Binding-site contacts:
Ligand atom CAL contacts residue GLN860 of chain 1.A at 3.7 Å.
Ligand atom OAH contacts residue MG1 of chain 1.F at 2.8 Å.
Ligand atom CAM contacts residue ARG819 of chain 1.A at 3.2 Å.
Ligand atom CAL contacts residue MG1 of chain 1.F at 2.8 Å.
Ligand atom OAF contacts residue ASP856 of chain 1.A at 3.2 Å (salt-bridge).
Ligand atom OAO contacts residue MG1 of chain 1.F at 2.9 Å.
Ligand atom OAE contacts residue SER859 of chain 1.A at 3.6 Å.
Ligand atom OAQ contacts residue LYS913 of chain 1.A at 3.6 Å.
Ligand atom CAT contacts residue ARG914 of chain 1.A at 3.1 Å.
Ligand atom CAU contacts residue ARG914 of chain 1.A at 3.7 Å.
Ligand atom CAW contacts residue GLN860 of chain 1.A at 3.3 Å.
Ligand atom OAC contacts residue ASP856 of chain 1.A at 3.3 Å (salt-bridge).
Ligand atom SAS contacts residue GLN860 of chain 1.A at 3.1 Å (h-bond).
Ligand atom OAH contacts residue MG1 of chain 1.G at 3.1 Å.
Ligand atom FAJ contacts residue ARG914 of chain 1.A at 3.4 Å.
Ligand atom OAF contacts residue VAL857 of chain 1.A at 2.7 Å (h-bond).
Ligand atom OAI contacts residue VAL857 of chain 1.A at 3.1 Å (h-bond).
Ligand atom CAL contacts residue ASP1101 of chain 1.A at 3.4 Å.
Ligand atom OAG contacts residue ARG909 of chain 1.A at 3.3 Å (salt-bridge).
Ligand atom OAI contacts residue ASP1101 of chain 1.A at 3.5 Å (salt-bridge).
Ligand atom PAZ contacts residue MG1 of chain 1.G at 3.3 Å.
Ligand atom PBA contacts residue MG1 of chain 1.F at 3.3 Å.
Ligand atom OAC contacts residue LYS913 of chain 1.A at 3.4 Å (salt-bridge).
Ligand atom SAS contacts residue ARG819 of chain 1.A at 3.0 Å (salt-bridge).
Ligand atom NAA contacts residue ARG914 of chain 1.A at 1.9 Å (salt-bridge).
Ligand atom OAD contacts residue MG1 of chain 1.F at 3.9 Å.
Ligand atom OAH contacts residue ASP1101 of chain 1.A at 3.5 Å.
Ligand atom PBB contacts residue TYR917 of chain 1.A at 3.9 Å.
Ligand atom FAJ contacts residue LYS913 of chain 1.A at 3.8 Å.
Ligand atom OAH contacts residue ASP856 of chain 1.A at 3.7 Å.
Ligand atom OAC contacts residue MG1 of chain 1.G at 3.4 Å.
Ligand atom OAR contacts residue LYS913 of chain 1.A at 3.3 Å (salt-bridge).
Ligand atom PBA contacts residue LYS913 of chain 1.A at 3.8 Å.
Ligand atom PAZ contacts residue ASP856 of chain 1.A at 3.9 Å.
Ligand atom OAE contacts residue TYR917 of chain 1.A at 2.4 Å (h-bond).
Ligand atom OAF contacts residue MG1 of chain 1.G at 2.2 Å.
Ligand atom OAD contacts residue LYS913 of chain 1.A at 3.1 Å (salt-bridge).
Ligand atom OAF contacts residue ASP858 of chain 1.A at 3.1 Å.
Ligand atom OAP contacts residue TYR917 of chain 1.A at 3.5 Å.
Ligand atom OAI contacts residue MG1 of chain 1.G at 3.0 Å.

Sequence of chain 1.A:
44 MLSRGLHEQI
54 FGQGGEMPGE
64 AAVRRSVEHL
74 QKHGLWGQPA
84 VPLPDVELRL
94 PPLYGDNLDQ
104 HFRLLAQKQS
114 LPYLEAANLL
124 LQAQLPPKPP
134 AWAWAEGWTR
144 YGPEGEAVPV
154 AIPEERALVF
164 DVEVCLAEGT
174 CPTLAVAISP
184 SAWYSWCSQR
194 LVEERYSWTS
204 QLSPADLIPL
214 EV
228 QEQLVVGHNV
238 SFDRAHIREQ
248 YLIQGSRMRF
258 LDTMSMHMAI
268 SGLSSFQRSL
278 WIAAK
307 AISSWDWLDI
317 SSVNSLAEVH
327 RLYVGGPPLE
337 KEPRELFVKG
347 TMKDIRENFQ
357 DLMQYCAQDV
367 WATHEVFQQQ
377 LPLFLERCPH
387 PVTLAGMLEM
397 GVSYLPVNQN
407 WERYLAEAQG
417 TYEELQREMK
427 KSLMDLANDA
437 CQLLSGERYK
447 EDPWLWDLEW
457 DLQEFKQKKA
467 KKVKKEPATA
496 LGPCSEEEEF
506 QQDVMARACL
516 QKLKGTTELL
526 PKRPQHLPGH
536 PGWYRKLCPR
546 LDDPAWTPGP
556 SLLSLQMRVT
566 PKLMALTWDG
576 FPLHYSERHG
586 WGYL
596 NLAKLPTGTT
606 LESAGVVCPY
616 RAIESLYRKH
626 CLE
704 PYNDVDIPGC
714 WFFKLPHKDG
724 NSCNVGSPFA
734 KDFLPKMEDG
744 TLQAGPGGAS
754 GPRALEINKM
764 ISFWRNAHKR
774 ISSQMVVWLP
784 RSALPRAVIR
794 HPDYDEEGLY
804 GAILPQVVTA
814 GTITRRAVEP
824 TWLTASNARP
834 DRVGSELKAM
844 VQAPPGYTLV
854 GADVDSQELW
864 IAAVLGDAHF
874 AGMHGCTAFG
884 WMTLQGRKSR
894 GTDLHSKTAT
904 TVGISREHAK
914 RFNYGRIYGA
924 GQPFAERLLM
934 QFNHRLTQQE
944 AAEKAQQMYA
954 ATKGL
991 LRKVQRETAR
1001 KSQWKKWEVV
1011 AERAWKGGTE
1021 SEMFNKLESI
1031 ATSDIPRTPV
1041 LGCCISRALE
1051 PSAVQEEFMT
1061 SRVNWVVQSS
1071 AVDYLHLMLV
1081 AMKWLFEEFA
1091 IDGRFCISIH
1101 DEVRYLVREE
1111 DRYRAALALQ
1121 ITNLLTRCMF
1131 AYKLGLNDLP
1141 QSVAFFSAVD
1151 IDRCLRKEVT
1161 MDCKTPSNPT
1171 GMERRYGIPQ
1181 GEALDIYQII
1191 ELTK

A protein and the small-molecule ligand that binds it are described below.
Small molecule (SMILES): Nc1nc(=O)n([C@@H]2CS[C@H](COP(=O)(O)OP(=O)(O)OP(=O)(O)O)O2)cc1F